Sequence of chain 1.E:
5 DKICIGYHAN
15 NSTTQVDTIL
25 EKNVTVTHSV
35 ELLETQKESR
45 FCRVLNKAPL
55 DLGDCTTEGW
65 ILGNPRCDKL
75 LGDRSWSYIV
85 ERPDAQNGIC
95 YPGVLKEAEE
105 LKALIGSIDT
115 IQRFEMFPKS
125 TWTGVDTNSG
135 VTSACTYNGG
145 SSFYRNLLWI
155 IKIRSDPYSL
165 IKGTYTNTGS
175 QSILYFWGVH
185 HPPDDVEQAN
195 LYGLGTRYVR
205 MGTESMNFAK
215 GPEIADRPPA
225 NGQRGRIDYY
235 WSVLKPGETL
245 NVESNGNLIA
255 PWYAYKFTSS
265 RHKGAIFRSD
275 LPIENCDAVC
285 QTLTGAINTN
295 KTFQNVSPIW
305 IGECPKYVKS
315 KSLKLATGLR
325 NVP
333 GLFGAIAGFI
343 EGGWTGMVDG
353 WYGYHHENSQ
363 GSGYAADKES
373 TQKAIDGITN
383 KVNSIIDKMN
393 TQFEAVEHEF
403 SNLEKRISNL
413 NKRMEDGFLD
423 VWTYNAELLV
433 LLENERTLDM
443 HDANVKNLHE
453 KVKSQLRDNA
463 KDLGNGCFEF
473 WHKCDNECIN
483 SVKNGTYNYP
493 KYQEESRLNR

A protein and the small-molecule ligand that binds it are described below.
Small molecule (SMILES): CC(=O)N[C@@H]1[C@@H](O)[C@H](O)[C@@H](CO)O[C@H]1O

Binding-site contacts:
Ligand atom C4 contacts residue ASN27 of chain 1.E at 4.2 Å.
Ligand atom C1 contacts residue ASN27 of chain 1.E at 1.4 Å.
Ligand atom C3 contacts residue ASN27 of chain 1.E at 4.0 Å.
Ligand atom C7 contacts residue ASN27 of chain 1.E at 3.9 Å.
Ligand atom C6 contacts residue ASN27 of chain 1.E at 4.2 Å.
Ligand atom O7 contacts residue ASN27 of chain 1.E at 3.9 Å.
Ligand atom N2 contacts residue ASN27 of chain 1.E at 3.4 Å (h-bond).
Ligand atom C2 contacts residue ASN27 of chain 1.E at 2.9 Å.
Ligand atom C5 contacts residue ASN27 of chain 1.E at 3.2 Å.
Ligand atom O5 contacts residue ASN27 of chain 1.E at 2.2 Å (h-bond).